This small molecule binds to this protein.
Small molecule (SMILES): Cc1cc(CCCOc2c(C)cc(-c3noc(C(F)(F)F)n3)cc2C)on1

Binding-site contacts:
Ligand atom C1B contacts residue ILE98 of chain 9.A at 3.4 Å (hydrophobic).
Ligand atom C4 contacts residue LEU100 of chain 9.A at 3.7 Å (hydrophobic).
Ligand atom F2 contacts residue ALA166 of chain 9.A at 3.5 Å.
Ligand atom F1 contacts residue ALA166 of chain 9.A at 3.6 Å.
Ligand atom C3A contacts residue LEU217 of chain 9.A at 3.6 Å (hydrophobic).
Ligand atom C2B contacts residue ILE98 of chain 9.A at 3.7 Å (hydrophobic).
Ligand atom N1A contacts residue LEU217 of chain 9.A at 3.3 Å.
Ligand atom C5B contacts residue ILE98 of chain 9.A at 3.5 Å (hydrophobic).
Ligand atom CM2 contacts residue ILE77 of chain 9.A at 3.1 Å (hydrophobic).
Ligand atom C6B contacts residue ILE98 of chain 9.A at 3.7 Å (hydrophobic).
Ligand atom N1A contacts residue PHE179 of chain 9.A at 3.6 Å.
Ligand atom O1A contacts residue MET124 of chain 9.A at 3.2 Å.
Ligand atom CM4 contacts residue TYR144 of chain 9.A at 3.9 Å (hydrophobic).
Ligand atom F1 contacts residue PHE179 of chain 9.A at 3.8 Å.
Ligand atom F2 contacts residue TYR142 of chain 9.A at 2.8 Å.
Ligand atom F2 contacts residue MET143 of chain 9.A at 3.3 Å.
Ligand atom CM6 contacts residue LEU184 of chain 9.A at 3.4 Å (hydrophobic).
Ligand atom F3 contacts residue PHE179 of chain 9.A at 3.0 Å.
Ligand atom C2A contacts residue PHE179 of chain 9.A at 3.6 Å (hydrophobic).
Ligand atom O1A contacts residue PHE179 of chain 9.A at 3.3 Å.
Ligand atom CM3 contacts residue ASN212 of chain 9.A at 3.4 Å.
Ligand atom C6B contacts residue LEU181 of chain 9.A at 3.3 Å (hydrophobic).
Ligand atom CM2 contacts residue ILE122 of chain 9.A at 3.8 Å (hydrophobic).
Ligand atom O1 contacts residue MET214 of chain 9.A at 3.5 Å (h-bond).
Ligand atom C4 contacts residue TYR190 of chain 9.A at 3.6 Å (hydrophobic).
Ligand atom F3 contacts residue TYR142 of chain 9.A at 3.8 Å.
Ligand atom N1A contacts residue MET124 of chain 9.A at 3.5 Å.
Ligand atom F1 contacts residue TYR144 of chain 9.A at 3.3 Å.
Ligand atom C4B contacts residue ILE98 of chain 9.A at 3.8 Å (hydrophobic).
Ligand atom N3A contacts residue TYR144 of chain 9.A at 3.5 Å.
Ligand atom O1A contacts residue LEU217 of chain 9.A at 3.0 Å.
Ligand atom N3A contacts residue PHE179 of chain 9.A at 3.4 Å.
Ligand atom F2 contacts residue TYR144 of chain 9.A at 3.0 Å.
Ligand atom O1B contacts residue ILE98 of chain 9.A at 3.3 Å.
Ligand atom C5B contacts residue LEU181 of chain 9.A at 3.5 Å (hydrophobic).
Ligand atom CM4 contacts residue PHE179 of chain 9.A at 3.5 Å (hydrophobic).
Ligand atom CM6 contacts residue LEU181 of chain 9.A at 3.5 Å (hydrophobic).
Ligand atom F3 contacts residue VAL168 of chain 9.A at 3.0 Å.
Ligand atom N2 contacts residue MET214 of chain 9.A at 3.8 Å.
Ligand atom C3A contacts residue PHE179 of chain 9.A at 3.1 Å (hydrophobic).

Sequence of chain 9.A:
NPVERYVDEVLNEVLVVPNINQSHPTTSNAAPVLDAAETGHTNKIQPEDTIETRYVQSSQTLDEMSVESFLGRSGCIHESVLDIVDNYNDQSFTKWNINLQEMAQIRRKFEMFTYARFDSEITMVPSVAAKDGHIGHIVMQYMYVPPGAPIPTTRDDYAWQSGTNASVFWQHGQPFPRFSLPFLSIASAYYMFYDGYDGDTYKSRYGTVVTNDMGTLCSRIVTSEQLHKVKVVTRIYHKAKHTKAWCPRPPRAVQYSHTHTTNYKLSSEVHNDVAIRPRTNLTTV